Binding-site contacts:
Ligand atom C20 contacts residue ALA40 of chain 1.A at 3.5 Å (hydrophobic).
Ligand atom F25 contacts residue GLY16 of chain 1.A at 3.3 Å.
Ligand atom C13 contacts residue LEU142 of chain 1.A at 3.8 Å (hydrophobic).
Ligand atom C17 contacts residue VAL23 of chain 1.A at 3.8 Å (hydrophobic).
Ligand atom C8 contacts residue VAL93 of chain 1.A at 3.2 Å (hydrophobic).
Ligand atom C18 contacts residue ALA40 of chain 1.A at 3.7 Å (hydrophobic).
Ligand atom N19 contacts residue ALA40 of chain 1.A at 3.1 Å.
Ligand atom C22 contacts residue LEU142 of chain 1.A at 3.7 Å (hydrophobic).
Ligand atom C8 contacts residue GLY96 of chain 1.A at 3.2 Å.
Ligand atom O21 contacts residue TYR92 of chain 1.A at 3.6 Å.
Ligand atom C28 contacts residue ASN140 of chain 1.A at 3.4 Å.
Ligand atom F25 contacts residue LEU15 of chain 1.A at 3.6 Å.
Ligand atom N10 contacts residue LEU15 of chain 1.A at 3.6 Å.
Ligand atom C20 contacts residue GLU91 of chain 1.A at 3.8 Å.
Ligand atom C28 contacts residue ARG139 of chain 1.A at 3.4 Å.
Ligand atom N16 contacts residue VAL23 of chain 1.A at 3.7 Å.
Ligand atom C20 contacts residue VAL93 of chain 1.A at 3.9 Å (hydrophobic).
Ligand atom O5 contacts residue ARG13 of chain 1.A at 3.7 Å.
Ligand atom N19 contacts residue GLU91 of chain 1.A at 3.1 Å (salt-bridge).
Ligand atom C7 contacts residue GLY96 of chain 1.A at 3.3 Å.
Ligand atom O21 contacts residue GLU91 of chain 1.A at 3.6 Å.
Ligand atom C7 contacts residue PRO94 of chain 1.A at 3.5 Å (hydrophobic).
Ligand atom C11 contacts residue LEU15 of chain 1.A at 3.8 Å (hydrophobic).
Ligand atom N16 contacts residue LEU142 of chain 1.A at 3.9 Å.
Ligand atom C17 contacts residue LEU142 of chain 1.A at 3.5 Å (hydrophobic).
Ligand atom C18 contacts residue LEU142 of chain 1.A at 3.8 Å (hydrophobic).
Ligand atom C27 contacts residue GLU17 of chain 1.A at 3.8 Å.
Ligand atom N12 contacts residue VAL93 of chain 1.A at 3.8 Å.
Ligand atom CL30 contacts residue LEU142 of chain 1.A at 3.6 Å.
Ligand atom N3 contacts residue ASP100 of chain 1.A at 3.4 Å (salt-bridge).
Ligand atom C8 contacts residue LEU15 of chain 1.A at 3.9 Å (hydrophobic).
Ligand atom O21 contacts residue ALA40 of chain 1.A at 3.8 Å.
Ligand atom C11 contacts residue ASP100 of chain 1.A at 3.8 Å.
Ligand atom CL30 contacts residue ASP153 of chain 1.A at 3.8 Å.
Ligand atom O21 contacts residue VAL93 of chain 1.A at 3.1 Å (h-bond).
Ligand atom C14 contacts residue LEU142 of chain 1.A at 3.6 Å (hydrophobic).
Ligand atom C9 contacts residue LEU15 of chain 1.A at 3.8 Å (hydrophobic).
Ligand atom F25 contacts residue VAL23 of chain 1.A at 3.4 Å.
Ligand atom C26 contacts residue GLU17 of chain 1.A at 3.7 Å.
Ligand atom C9 contacts residue GLY96 of chain 1.A at 3.7 Å.

Sequence of chain 1.A:
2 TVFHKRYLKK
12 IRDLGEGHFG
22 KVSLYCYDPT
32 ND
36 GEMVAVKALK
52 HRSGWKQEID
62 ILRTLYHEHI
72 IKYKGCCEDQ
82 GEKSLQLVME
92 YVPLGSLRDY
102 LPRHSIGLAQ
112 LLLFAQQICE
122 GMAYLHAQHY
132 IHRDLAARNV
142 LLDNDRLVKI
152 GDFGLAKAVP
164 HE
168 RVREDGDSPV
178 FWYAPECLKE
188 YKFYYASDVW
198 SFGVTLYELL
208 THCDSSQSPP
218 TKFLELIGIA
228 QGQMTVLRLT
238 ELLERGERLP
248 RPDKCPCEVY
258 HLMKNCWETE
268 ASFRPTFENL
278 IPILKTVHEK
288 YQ

This protein binds this small molecule.
Small molecule (SMILES): CCNC(=O)c1ccc(Nc2cc(-c3c(F)cccc3Cl)nc3c2C(=O)N=C3)nc1